Binding-site contacts:
Ligand atom C23 contacts residue VAL5 of chain 2.B at 4.2 Å (hydrophobic).
Ligand atom C04 contacts residue ILE173 of chain 2.A at 3.8 Å (hydrophobic).
Ligand atom C15 contacts residue VAL5 of chain 2.B at 4.0 Å (hydrophobic).
Ligand atom C06 contacts residue ASN47 of chain 2.A at 3.5 Å.
Ligand atom C16 contacts residue VAL5 of chain 2.B at 3.9 Å (hydrophobic).
Ligand atom C01 contacts residue CYS43 of chain 2.A at 1.8 Å (hydrophobic).
Ligand atom C17 contacts residue ILE224 of chain 2.A at 4.0 Å (hydrophobic).
Ligand atom C13 contacts residue VAL5 of chain 2.B at 3.6 Å (hydrophobic).
Ligand atom N03 contacts residue ASN47 of chain 2.A at 2.9 Å (h-bond).
Ligand atom C04 contacts residue ASN47 of chain 2.A at 3.8 Å.
Ligand atom C16 contacts residue PRO172 of chain 2.A at 3.4 Å (hydrophobic).
Ligand atom C22 contacts residue VAL5 of chain 2.B at 3.7 Å (hydrophobic).
Ligand atom C16 contacts residue GLY176 of chain 2.A at 4.2 Å.
Ligand atom C26 contacts residue PRO172 of chain 2.A at 3.6 Å (hydrophobic).
Ligand atom C23 contacts residue ILE224 of chain 2.A at 4.1 Å (hydrophobic).
Ligand atom C01 contacts residue ASN47 of chain 2.A at 3.6 Å.
Ligand atom CL18 contacts residue ILE173 of chain 2.A at 3.7 Å.
Ligand atom N03 contacts residue CYS43 of chain 2.A at 3.7 Å.
Ligand atom CL18 contacts residue LYS127 of chain 2.A at 3.4 Å.
Ligand atom C22 contacts residue LEU223 of chain 2.A at 4.2 Å (hydrophobic).
Ligand atom C05 contacts residue ASN47 of chain 2.A at 4.0 Å.
Ligand atom C16 contacts residue ILE224 of chain 2.A at 4.3 Å (hydrophobic).
Ligand atom C17 contacts residue PRO172 of chain 2.A at 4.3 Å (hydrophobic).
Ligand atom C12 contacts residue VAL5 of chain 2.B at 4.1 Å (hydrophobic).
Ligand atom C14 contacts residue PHE124 of chain 2.A at 4.1 Å (hydrophobic).
Ligand atom CL18 contacts residue PHE124 of chain 2.A at 4.3 Å.
Ligand atom C17 contacts residue VAL5 of chain 2.B at 4.0 Å (hydrophobic).
Ligand atom C25 contacts residue PRO172 of chain 2.A at 4.0 Å (hydrophobic).
Ligand atom O27 contacts residue CYS43 of chain 2.A at 3.0 Å (h-bond).
Ligand atom C14 contacts residue VAL5 of chain 2.B at 3.9 Å (hydrophobic).
Ligand atom C15 contacts residue LYS127 of chain 2.A at 4.2 Å.
Ligand atom O24 contacts residue ILE224 of chain 2.A at 3.5 Å.
Ligand atom C02 contacts residue ILE173 of chain 2.A at 4.2 Å (hydrophobic).
Ligand atom N03 contacts residue PHE124 of chain 2.A at 4.0 Å.
Ligand atom C23 contacts residue LEU223 of chain 2.A at 4.3 Å (hydrophobic).
Ligand atom O27 contacts residue ILE173 of chain 2.A at 3.6 Å.
Ligand atom C02 contacts residue CYS43 of chain 2.A at 2.7 Å (hydrophobic).
Ligand atom CL18 contacts residue PRO172 of chain 2.A at 4.2 Å.
Ligand atom C02 contacts residue ASN47 of chain 2.A at 3.7 Å.
Ligand atom C01 contacts residue ARG46 of chain 2.A at 3.8 Å.

Sequence of chain 2.A:
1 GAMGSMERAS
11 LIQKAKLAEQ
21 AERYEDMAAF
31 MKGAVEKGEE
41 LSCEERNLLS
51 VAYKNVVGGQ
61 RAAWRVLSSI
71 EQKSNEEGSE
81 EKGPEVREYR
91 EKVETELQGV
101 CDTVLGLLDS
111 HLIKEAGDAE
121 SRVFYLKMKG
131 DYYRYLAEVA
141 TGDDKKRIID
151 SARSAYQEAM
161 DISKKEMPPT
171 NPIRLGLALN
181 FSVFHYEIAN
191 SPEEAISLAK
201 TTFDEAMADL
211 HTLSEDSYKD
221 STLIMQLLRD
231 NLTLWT

A small-molecule ligand and the protein it binds are described below.
Small molecule (SMILES): O=C(CCl)NCC1CCN(C(=O)C2(Nc3ccc(Cl)cc3)CCOCC2)CC1

Sequence of chain 2.B:
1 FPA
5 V